Sequence of chain 2.B:
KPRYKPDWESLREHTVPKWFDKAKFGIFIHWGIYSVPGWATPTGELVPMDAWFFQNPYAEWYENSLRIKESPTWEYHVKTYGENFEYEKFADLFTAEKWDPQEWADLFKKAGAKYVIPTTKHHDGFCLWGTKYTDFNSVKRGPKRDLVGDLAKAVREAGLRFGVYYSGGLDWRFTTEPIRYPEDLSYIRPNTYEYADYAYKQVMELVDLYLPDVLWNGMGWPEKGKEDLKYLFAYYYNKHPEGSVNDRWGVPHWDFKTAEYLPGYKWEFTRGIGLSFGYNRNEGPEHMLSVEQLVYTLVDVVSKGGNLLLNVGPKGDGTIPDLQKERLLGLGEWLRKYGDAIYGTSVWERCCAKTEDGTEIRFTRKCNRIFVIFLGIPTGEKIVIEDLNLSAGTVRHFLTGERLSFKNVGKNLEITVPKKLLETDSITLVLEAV

The small molecule below binds the protein below.
Small molecule (SMILES): C[C@@H]1O[C@@H](O[C@H]2[C@H](O)[C@H](O)[C@H](C)O[C@@H]2N=[N+]=N)[C@@H](O)[C@H](O)[C@@H]1O

Binding-site contacts:
Ligand atom C4 contacts residue HIS128 of chain 2.B at 4.1 Å.
Ligand atom O2 contacts residue TRP67 of chain 2.B at 2.9 Å (h-bond).
Ligand atom C3 contacts residue GLU266 of chain 2.B at 3.4 Å.
Ligand atom C2 contacts residue HIS128 of chain 2.B at 4.2 Å.
Ligand atom C3 contacts residue HIS128 of chain 2.B at 3.8 Å.
Ligand atom O4 contacts residue HIS34 of chain 2.B at 2.7 Å (h-bond).
Ligand atom O5 contacts residue ARG254 of chain 2.B at 3.6 Å (salt-bridge).
Ligand atom C3 contacts residue GLU66 of chain 2.B at 3.6 Å.
Ligand atom C3 contacts residue TRP67 of chain 2.B at 4.1 Å (hydrophobic).
Ligand atom C5 contacts residue PHE290 of chain 2.B at 4.1 Å (hydrophobic).
Ligand atom C2 contacts residue TRP67 of chain 2.B at 4.1 Å (hydrophobic).
Ligand atom N3 contacts residue TRP58 of chain 2.B at 3.3 Å (h-bond).
Ligand atom O4 contacts residue HIS128 of chain 2.B at 3.2 Å (h-bond).
Ligand atom O4 contacts residue TYR171 of chain 2.B at 3.9 Å.
Ligand atom O2 contacts residue TYR64 of chain 2.B at 3.8 Å.
Ligand atom C4 contacts residue HIS34 of chain 2.B at 3.4 Å.
Ligand atom O3 contacts residue HIS34 of chain 2.B at 4.0 Å.
Ligand atom C6 contacts residue PHE290 of chain 2.B at 4.0 Å (hydrophobic).
Ligand atom O3 contacts residue GLU266 of chain 2.B at 3.0 Å (salt-bridge).
Ligand atom N2 contacts residue TRP58 of chain 2.B at 4.1 Å.
Ligand atom C1 contacts residue TYR64 of chain 2.B at 4.2 Å (hydrophobic).
Ligand atom N3 contacts residue TRP67 of chain 2.B at 3.1 Å (h-bond).
Ligand atom C4 contacts residue GLU266 of chain 2.B at 3.2 Å.
Ligand atom C2 contacts residue HIS129 of chain 2.B at 3.4 Å.
Ligand atom C3 contacts residue TYR64 of chain 2.B at 4.1 Å (hydrophobic).
Ligand atom O3 contacts residue HIS128 of chain 2.B at 2.8 Å (h-bond).
Ligand atom N1 contacts residue TYR64 of chain 2.B at 4.2 Å.
Ligand atom O3 contacts residue TRP67 of chain 2.B at 3.7 Å.
Ligand atom O3 contacts residue GLU66 of chain 2.B at 2.7 Å (salt-bridge).
Ligand atom N1 contacts residue TRP67 of chain 2.B at 3.2 Å.
Ligand atom C4 contacts residue PHE290 of chain 2.B at 4.0 Å (hydrophobic).
Ligand atom O4 contacts residue GLU266 of chain 2.B at 3.8 Å.
Ligand atom O3 contacts residue HIS129 of chain 2.B at 4.0 Å.
Ligand atom N2 contacts residue TYR64 of chain 2.B at 3.6 Å.
Ligand atom N2 contacts residue TRP67 of chain 2.B at 3.1 Å (h-bond).
Ligand atom O3 contacts residue ARG254 of chain 2.B at 3.5 Å (salt-bridge).
Ligand atom C6 contacts residue MET55 of chain 2.B at 4.1 Å (hydrophobic).
Ligand atom O2 contacts residue HIS129 of chain 2.B at 2.8 Å (h-bond).
Ligand atom N3 contacts residue ASN62 of chain 2.B at 3.8 Å.
Ligand atom N3 contacts residue TYR64 of chain 2.B at 3.2 Å.